Binding-site contacts:
Ligand atom C5 contacts residue PHE1075 of chain 1.C at 4.1 Å (hydrophobic).
Ligand atom C4 contacts residue ASN1098 of chain 1.C at 4.2 Å.
Ligand atom C2 contacts residue ASN1098 of chain 1.C at 2.5 Å.
Ligand atom C1 contacts residue ASN1098 of chain 1.C at 1.4 Å.
Ligand atom C7 contacts residue THR1100 of chain 1.C at 4.0 Å.
Ligand atom O5 contacts residue PHE1075 of chain 1.C at 3.3 Å.
Ligand atom O6 contacts residue PHE1075 of chain 1.C at 4.2 Å.
Ligand atom O5 contacts residue ASN1098 of chain 1.C at 2.4 Å (h-bond).
Ligand atom C1 contacts residue PHE1075 of chain 1.C at 3.9 Å (hydrophobic).
Ligand atom C7 contacts residue ASN1098 of chain 1.C at 3.3 Å.
Ligand atom C6 contacts residue LYS1073 of chain 1.C at 4.0 Å.
Ligand atom N2 contacts residue ASN1098 of chain 1.C at 2.9 Å (h-bond).
Ligand atom C8 contacts residue ASN1098 of chain 1.C at 4.0 Å.
Ligand atom C3 contacts residue ASN1098 of chain 1.C at 3.8 Å.
Ligand atom O7 contacts residue THR1100 of chain 1.C at 3.7 Å.
Ligand atom O7 contacts residue ASN1098 of chain 1.C at 3.2 Å (h-bond).
Ligand atom C5 contacts residue ASN1098 of chain 1.C at 3.6 Å.
Ligand atom C5 contacts residue LYS1073 of chain 1.C at 4.2 Å.
Ligand atom C8 contacts residue THR1100 of chain 1.C at 3.5 Å.
Ligand atom C6 contacts residue PHE1075 of chain 1.C at 4.1 Å (hydrophobic).

Sequence of chain 1.C:
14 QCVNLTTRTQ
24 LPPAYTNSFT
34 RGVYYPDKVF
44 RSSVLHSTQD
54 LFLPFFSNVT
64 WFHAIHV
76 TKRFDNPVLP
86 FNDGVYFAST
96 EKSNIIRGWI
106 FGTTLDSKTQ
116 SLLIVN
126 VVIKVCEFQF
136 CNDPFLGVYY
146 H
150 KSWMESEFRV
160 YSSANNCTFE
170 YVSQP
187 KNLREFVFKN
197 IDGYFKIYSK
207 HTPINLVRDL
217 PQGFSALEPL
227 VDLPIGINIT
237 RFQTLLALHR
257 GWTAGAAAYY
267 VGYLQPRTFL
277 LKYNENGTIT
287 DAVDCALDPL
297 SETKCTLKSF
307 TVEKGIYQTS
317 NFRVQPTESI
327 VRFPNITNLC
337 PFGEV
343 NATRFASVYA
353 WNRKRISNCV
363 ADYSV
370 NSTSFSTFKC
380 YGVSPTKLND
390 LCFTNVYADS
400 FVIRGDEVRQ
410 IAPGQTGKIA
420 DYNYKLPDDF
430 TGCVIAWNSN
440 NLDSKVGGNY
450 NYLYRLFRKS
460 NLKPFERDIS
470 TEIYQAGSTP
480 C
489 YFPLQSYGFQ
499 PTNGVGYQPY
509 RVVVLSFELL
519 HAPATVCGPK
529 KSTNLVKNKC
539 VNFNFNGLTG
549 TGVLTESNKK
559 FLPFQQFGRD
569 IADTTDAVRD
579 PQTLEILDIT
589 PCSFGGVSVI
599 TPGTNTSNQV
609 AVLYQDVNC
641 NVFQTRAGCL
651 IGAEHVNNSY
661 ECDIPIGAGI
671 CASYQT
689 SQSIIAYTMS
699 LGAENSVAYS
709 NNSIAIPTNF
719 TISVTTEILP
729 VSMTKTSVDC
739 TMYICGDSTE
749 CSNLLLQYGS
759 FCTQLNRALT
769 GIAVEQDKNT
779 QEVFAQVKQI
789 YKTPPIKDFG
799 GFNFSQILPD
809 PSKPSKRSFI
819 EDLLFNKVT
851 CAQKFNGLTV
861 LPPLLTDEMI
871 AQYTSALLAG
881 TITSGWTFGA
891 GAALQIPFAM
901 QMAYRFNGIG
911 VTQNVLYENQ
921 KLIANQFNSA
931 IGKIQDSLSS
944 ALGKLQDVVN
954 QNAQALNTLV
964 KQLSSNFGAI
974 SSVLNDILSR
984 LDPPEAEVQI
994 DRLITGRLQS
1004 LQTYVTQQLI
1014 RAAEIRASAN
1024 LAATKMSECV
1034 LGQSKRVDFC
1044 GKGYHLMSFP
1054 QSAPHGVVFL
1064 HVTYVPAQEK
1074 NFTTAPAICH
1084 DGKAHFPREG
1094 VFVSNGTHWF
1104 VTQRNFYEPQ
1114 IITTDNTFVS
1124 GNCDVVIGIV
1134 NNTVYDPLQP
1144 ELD

The small molecule below binds the protein below.
Small molecule (SMILES): CC(=O)N[C@@H]1[C@@H](O)[C@H](O)[C@@H](CO)O[C@H]1O